Sequence of chain 1.D:
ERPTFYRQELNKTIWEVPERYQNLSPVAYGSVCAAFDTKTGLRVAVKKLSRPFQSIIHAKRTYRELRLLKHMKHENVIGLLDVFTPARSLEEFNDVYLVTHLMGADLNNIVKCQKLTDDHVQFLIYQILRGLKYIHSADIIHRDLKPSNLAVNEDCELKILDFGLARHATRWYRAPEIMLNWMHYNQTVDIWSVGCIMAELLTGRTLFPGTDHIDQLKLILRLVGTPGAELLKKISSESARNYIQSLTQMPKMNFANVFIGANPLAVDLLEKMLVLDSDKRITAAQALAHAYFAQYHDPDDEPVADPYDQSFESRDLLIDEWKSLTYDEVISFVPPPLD

A small-molecule ligand and the protein it binds are described below.
Small molecule (SMILES): Cc1ccc(C(=O)NC2CC2)cc1NC(=O)c1ccc(-c2ccccc2Cl)s1

Binding-site contacts:
Ligand atom O11 contacts residue ILE90 of chain 1.D at 3.4 Å.
Ligand atom C25 contacts residue GLY116 of chain 1.D at 3.5 Å.
Ligand atom C3 contacts residue GLU77 of chain 1.D at 3.2 Å.
Ligand atom N8 contacts residue THR112 of chain 1.D at 3.2 Å (h-bond).
Ligand atom O21 contacts residue TYR41 of chain 1.D at 3.5 Å.
Ligand atom C23 contacts residue LEU114 of chain 1.D at 3.6 Å (hydrophobic).
Ligand atom C7 contacts residue LYS59 of chain 1.D at 3.5 Å.
Ligand atom C17 contacts residue HIS113 of chain 1.D at 3.7 Å.
Ligand atom O11 contacts residue LEU173 of chain 1.D at 3.6 Å.
Ligand atom C9 contacts residue ASP174 of chain 1.D at 3.4 Å.
Ligand atom C7 contacts residue ALA57 of chain 1.D at 3.6 Å (hydrophobic).
Ligand atom C12 contacts residue ASP174 of chain 1.D at 3.7 Å.
Ligand atom C25 contacts residue ALA117 of chain 1.D at 3.6 Å (hydrophobic).
Ligand atom C13 contacts residue PHE175 of chain 1.D at 3.5 Å (hydrophobic).
Ligand atom C27 contacts residue TYR41 of chain 1.D at 3.5 Å (hydrophobic).
Ligand atom CL1 contacts residue TYR41 of chain 1.D at 3.4 Å.
Ligand atom C26 contacts residue TYR41 of chain 1.D at 3.1 Å (hydrophobic).
Ligand atom C9 contacts residue GLU77 of chain 1.D at 3.7 Å.
Ligand atom C12 contacts residue GLU77 of chain 1.D at 3.7 Å.
Ligand atom C14 contacts residue GLU77 of chain 1.D at 3.7 Å.
Ligand atom C17 contacts residue ALA57 of chain 1.D at 3.6 Å (hydrophobic).
Ligand atom C26 contacts residue ASP118 of chain 1.D at 3.5 Å.
Ligand atom C7 contacts residue THR112 of chain 1.D at 3.4 Å.
Ligand atom C26 contacts residue ALA117 of chain 1.D at 3.4 Å (hydrophobic).
Ligand atom C18 contacts residue LEU114 of chain 1.D at 3.0 Å (hydrophobic).
Ligand atom C5 contacts residue LYS59 of chain 1.D at 3.8 Å.
Ligand atom C14 contacts residue PHE175 of chain 1.D at 3.6 Å (hydrophobic).
Ligand atom C3 contacts residue LEU81 of chain 1.D at 3.5 Å (hydrophobic).
Ligand atom N10 contacts residue GLU77 of chain 1.D at 2.8 Å (salt-bridge).
Ligand atom O21 contacts residue VAL44 of chain 1.D at 3.6 Å.
Ligand atom C24 contacts residue GLY116 of chain 1.D at 3.7 Å.
Ligand atom O11 contacts residue ASP174 of chain 1.D at 2.7 Å (salt-bridge).
Ligand atom S20 contacts residue TYR41 of chain 1.D at 3.5 Å.
Ligand atom C12 contacts residue PHE175 of chain 1.D at 3.7 Å (hydrophobic).
Ligand atom C6 contacts residue THR112 of chain 1.D at 3.7 Å.
Ligand atom C5 contacts residue THR112 of chain 1.D at 3.5 Å.
Ligand atom C7 contacts residue LEU110 of chain 1.D at 3.6 Å (hydrophobic).
Ligand atom CL1 contacts residue ASP118 of chain 1.D at 3.4 Å.
Ligand atom C4 contacts residue LYS59 of chain 1.D at 3.6 Å.
Ligand atom C2 contacts residue GLU77 of chain 1.D at 3.7 Å.